Sequence of chain 2.G:
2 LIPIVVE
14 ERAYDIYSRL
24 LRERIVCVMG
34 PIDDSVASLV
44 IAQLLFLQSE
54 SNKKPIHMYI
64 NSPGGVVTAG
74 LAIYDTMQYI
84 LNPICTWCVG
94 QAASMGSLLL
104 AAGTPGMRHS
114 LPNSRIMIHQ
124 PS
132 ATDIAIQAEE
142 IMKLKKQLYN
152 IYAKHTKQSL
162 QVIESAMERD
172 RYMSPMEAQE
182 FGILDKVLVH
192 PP

The protein below binds the small molecule below.
Small molecule (SMILES): Cn1c2c(c(=O)n(Cc3ccc(Cl)cc3)c1=O)CN(Cc1cccc(C#N)c1)CC2

Binding-site contacts:
Ligand atom C29 contacts residue LEU48 of chain 2.F at 3.5 Å (hydrophobic).
Ligand atom C14 contacts residue TYR62 of chain 2.G at 3.8 Å (hydrophobic).
Ligand atom C21 contacts residue TYR82 of chain 2.F at 3.8 Å (hydrophobic).
Ligand atom C23 contacts residue TYR62 of chain 2.G at 3.4 Å (hydrophobic).
Ligand atom C10 contacts residue TYR62 of chain 2.G at 3.3 Å (hydrophobic).
Ligand atom C25 contacts residue GLU26 of chain 2.G at 3.7 Å.
Ligand atom C14 contacts residue TRP90 of chain 2.G at 3.7 Å (hydrophobic).
Ligand atom C16 contacts residue TYR62 of chain 2.G at 3.4 Å (hydrophobic).
Ligand atom CL01 contacts residue PHE49 of chain 2.F at 3.6 Å.
Ligand atom C22 contacts residue TYR82 of chain 2.F at 3.6 Å (hydrophobic).
Ligand atom C30 contacts residue PHE49 of chain 2.F at 3.7 Å (hydrophobic).
Ligand atom N19 contacts residue TYR62 of chain 2.G at 3.3 Å.
Ligand atom C24 contacts residue TYR62 of chain 2.G at 3.2 Å (hydrophobic).
Ligand atom CL01 contacts residue ARG22 of chain 2.G at 3.6 Å.
Ligand atom C30 contacts residue LEU23 of chain 2.G at 3.6 Å (hydrophobic).
Ligand atom CL01 contacts residue LEU23 of chain 2.G at 3.5 Å.
Ligand atom C15 contacts residue TYR62 of chain 2.G at 3.9 Å (hydrophobic).
Ligand atom C12 contacts residue TYR62 of chain 2.G at 3.2 Å (hydrophobic).
Ligand atom C30 contacts residue LEU48 of chain 2.F at 3.6 Å (hydrophobic).
Ligand atom C20 contacts residue THR79 of chain 2.F at 3.9 Å.
Ligand atom C23 contacts residue TRP90 of chain 2.G at 3.6 Å (hydrophobic).
Ligand atom C25 contacts residue HIS60 of chain 2.G at 3.3 Å.
Ligand atom C02 contacts residue LEU23 of chain 2.G at 3.9 Å (hydrophobic).
Ligand atom N19 contacts residue VAL92 of chain 2.G at 3.4 Å.
Ligand atom C03 contacts residue SER52 of chain 2.F at 3.7 Å.
Ligand atom C03 contacts residue GLU26 of chain 2.G at 3.7 Å.
Ligand atom O26 contacts residue GLU26 of chain 2.G at 3.5 Å.
Ligand atom C04 contacts residue SER52 of chain 2.F at 3.4 Å.
Ligand atom C04 contacts residue GLU26 of chain 2.G at 3.7 Å.
Ligand atom C05 contacts residue SER52 of chain 2.F at 3.9 Å.
Ligand atom C12 contacts residue LEU48 of chain 2.F at 3.9 Å (hydrophobic).
Ligand atom C25 contacts residue ILE28 of chain 2.G at 3.9 Å (hydrophobic).
Ligand atom N13 contacts residue TYR62 of chain 2.G at 2.9 Å (h-bond).
Ligand atom C18 contacts residue VAL92 of chain 2.G at 3.4 Å (hydrophobic).
Ligand atom C18 contacts residue TYR62 of chain 2.G at 3.6 Å (hydrophobic).
Ligand atom N09 contacts residue ILE28 of chain 2.G at 3.8 Å.
Ligand atom C11 contacts residue TYR62 of chain 2.G at 3.3 Å (hydrophobic).
Ligand atom C02 contacts residue PHE49 of chain 2.F at 3.8 Å (hydrophobic).
Ligand atom C20 contacts residue LEU114 of chain 2.G at 3.9 Å (hydrophobic).
Ligand atom C05 contacts residue LEU48 of chain 2.F at 3.8 Å (hydrophobic).

Sequence of chain 2.F:
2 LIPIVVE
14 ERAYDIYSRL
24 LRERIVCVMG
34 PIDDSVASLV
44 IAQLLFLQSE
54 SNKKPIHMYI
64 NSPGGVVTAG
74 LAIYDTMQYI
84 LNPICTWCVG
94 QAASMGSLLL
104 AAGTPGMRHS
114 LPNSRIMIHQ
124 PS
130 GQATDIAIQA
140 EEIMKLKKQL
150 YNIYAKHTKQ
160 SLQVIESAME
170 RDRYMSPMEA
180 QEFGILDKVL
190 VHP